Sequence of chain 1.B:
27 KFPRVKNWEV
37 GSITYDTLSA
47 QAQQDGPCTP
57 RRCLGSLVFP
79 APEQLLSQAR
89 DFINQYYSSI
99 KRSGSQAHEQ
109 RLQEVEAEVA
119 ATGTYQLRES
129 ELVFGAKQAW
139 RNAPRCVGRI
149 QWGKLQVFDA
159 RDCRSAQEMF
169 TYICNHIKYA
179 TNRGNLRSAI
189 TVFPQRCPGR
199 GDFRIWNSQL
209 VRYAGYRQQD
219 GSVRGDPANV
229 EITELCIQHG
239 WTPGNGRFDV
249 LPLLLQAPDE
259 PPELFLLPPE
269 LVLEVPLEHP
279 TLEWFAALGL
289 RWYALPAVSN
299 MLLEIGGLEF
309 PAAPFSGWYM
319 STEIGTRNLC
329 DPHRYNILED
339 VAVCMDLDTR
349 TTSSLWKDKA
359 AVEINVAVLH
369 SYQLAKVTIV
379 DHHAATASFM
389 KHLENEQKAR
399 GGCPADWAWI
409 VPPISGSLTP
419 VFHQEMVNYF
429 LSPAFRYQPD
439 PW

This small molecule binds to this protein.
Small molecule (SMILES): Cc1cc(N)nc2cc(-c3ccc(CCN)cc3)ccc12

Binding-site contacts:
Ligand atom C10 contacts residue GLU321 of chain 1.B at 3.4 Å.
Ligand atom C02 contacts residue TRP316 of chain 1.B at 3.8 Å (hydrophobic).
Ligand atom N02 contacts residue TRP316 of chain 1.B at 2.7 Å (h-bond).
Ligand atom C07 contacts residue HEM1 of chain 1.Q at 3.8 Å.
Ligand atom C05 contacts residue HEM1 of chain 1.Q at 3.8 Å.
Ligand atom C11 contacts residue GLY315 of chain 1.B at 4.0 Å.
Ligand atom N02 contacts residue MET318 of chain 1.B at 3.9 Å.
Ligand atom N01 contacts residue GLU321 of chain 1.B at 2.6 Å (salt-bridge).
Ligand atom C11 contacts residue PHE313 of chain 1.B at 3.8 Å (hydrophobic).
Ligand atom C21 contacts residue HEM1 of chain 1.Q at 3.8 Å.
Ligand atom C23 contacts residue HEM1 of chain 1.Q at 3.6 Å.
Ligand atom C22 contacts residue ARG325 of chain 1.B at 3.7 Å.
Ligand atom N02 contacts residue TYR317 of chain 1.B at 3.5 Å.
Ligand atom C06 contacts residue PHE313 of chain 1.B at 4.0 Å (hydrophobic).
Ligand atom C09 contacts residue GLU321 of chain 1.B at 3.4 Å.
Ligand atom N29 contacts residue HEM1 of chain 1.Q at 3.4 Å (h-bond).
Ligand atom C08 contacts residue HEM1 of chain 1.Q at 3.8 Å.
Ligand atom C02 contacts residue HEM1 of chain 1.Q at 3.5 Å.
Ligand atom C03 contacts residue HEM1 of chain 1.Q at 3.2 Å.
Ligand atom C06 contacts residue HEM1 of chain 1.Q at 3.7 Å.
Ligand atom C03 contacts residue TRP316 of chain 1.B at 4.0 Å (hydrophobic).
Ligand atom C04 contacts residue HEM1 of chain 1.Q at 3.6 Å.
Ligand atom C25 contacts residue TYR435 of chain 1.B at 3.5 Å (hydrophobic).
Ligand atom C23 contacts residue ARG325 of chain 1.B at 3.4 Å.
Ligand atom C02 contacts residue GLU321 of chain 1.B at 3.5 Å.
Ligand atom C10 contacts residue HEM1 of chain 1.Q at 3.6 Å.
Ligand atom C11 contacts residue HEM1 of chain 1.Q at 3.3 Å.
Ligand atom C03 contacts residue PRO294 of chain 1.B at 3.9 Å (hydrophobic).
Ligand atom C22 contacts residue HEM1 of chain 1.Q at 3.7 Å.
Ligand atom C25 contacts residue HEM1 of chain 1.Q at 3.0 Å.
Ligand atom C26 contacts residue HEM1 of chain 1.Q at 3.4 Å.
Ligand atom N29 contacts residue TYR435 of chain 1.B at 2.8 Å (h-bond).
Ligand atom C28 contacts residue TYR435 of chain 1.B at 3.7 Å (hydrophobic).
Ligand atom C06 contacts residue VAL296 of chain 1.B at 3.3 Å (hydrophobic).
Ligand atom N02 contacts residue PRO294 of chain 1.B at 4.0 Å.
Ligand atom N02 contacts residue HEM1 of chain 1.Q at 3.4 Å.
Ligand atom C09 contacts residue HEM1 of chain 1.Q at 3.5 Å.
Ligand atom N02 contacts residue GLU321 of chain 1.B at 2.7 Å (salt-bridge).
Ligand atom C07 contacts residue VAL296 of chain 1.B at 3.3 Å (hydrophobic).
Ligand atom N01 contacts residue HEM1 of chain 1.Q at 3.5 Å.